This small molecule binds to this protein.
Small molecule (SMILES): OC[C@H]1O[C@@H](O[C@@H]2[C@@H](O)[C@H](O)O[C@H](CO)[C@H]2O)[C@H](O)[C@@H](O)[C@@H]1O

Binding-site contacts:
Ligand atom O3 contacts residue SER138 of chain 1.E at 3.3 Å (h-bond).
Ligand atom C4 contacts residue SER138 of chain 1.E at 3.2 Å.
Ligand atom C2 contacts residue TYR166 of chain 1.E at 3.3 Å (hydrophobic).
Ligand atom C6 contacts residue ASP139 of chain 1.E at 4.3 Å.
Ligand atom O5 contacts residue GLU172 of chain 1.E at 3.6 Å (salt-bridge).
Ligand atom O1 contacts residue GLU172 of chain 1.E at 2.4 Å (salt-bridge).
Ligand atom C1 contacts residue GLU172 of chain 1.E at 3.3 Å.
Ligand atom O2 contacts residue PHE237 of chain 1.E at 4.2 Å.
Ligand atom C3 contacts residue PHE237 of chain 1.E at 3.7 Å (hydrophobic).
Ligand atom O3 contacts residue ALA137 of chain 1.E at 4.3 Å.
Ligand atom O6 contacts residue ASP139 of chain 1.E at 4.4 Å.
Ligand atom C4 contacts residue ARG104 of chain 1.E at 3.4 Å.
Ligand atom C2 contacts residue PHE237 of chain 1.E at 4.4 Å (hydrophobic).
Ligand atom O3 contacts residue ARG104 of chain 1.E at 3.8 Å.
Ligand atom C5 contacts residue SER138 of chain 1.E at 4.2 Å.
Ligand atom O2 contacts residue TYR166 of chain 1.E at 2.6 Å (h-bond).
Ligand atom O3 contacts residue TYR166 of chain 1.E at 3.3 Å (h-bond).
Ligand atom C6 contacts residue SER138 of chain 1.E at 4.1 Å.
Ligand atom C1 contacts residue SER138 of chain 1.E at 4.2 Å.
Ligand atom C2 contacts residue TRP165 of chain 1.E at 4.2 Å (hydrophobic).
Ligand atom O5 contacts residue ASP139 of chain 1.E at 4.0 Å.
Ligand atom O4 contacts residue ARG104 of chain 1.E at 3.2 Å (salt-bridge).
Ligand atom O2 contacts residue TRP165 of chain 1.E at 4.2 Å.
Ligand atom O3 contacts residue PHE237 of chain 1.E at 4.0 Å.
Ligand atom C4 contacts residue ASP139 of chain 1.E at 4.0 Å.
Ligand atom C3 contacts residue SER138 of chain 1.E at 4.2 Å.
Ligand atom O2 contacts residue SER138 of chain 1.E at 3.4 Å (h-bond).
Ligand atom O4 contacts residue SER138 of chain 1.E at 3.4 Å (h-bond).
Ligand atom C2 contacts residue SER138 of chain 1.E at 3.8 Å.
Ligand atom O1 contacts residue TRP165 of chain 1.E at 3.6 Å.
Ligand atom O4 contacts residue PHE237 of chain 1.E at 4.4 Å.
Ligand atom O2 contacts residue GLY167 of chain 1.E at 3.3 Å.
Ligand atom C3 contacts residue TYR166 of chain 1.E at 3.9 Å (hydrophobic).
Ligand atom O4 contacts residue ASP139 of chain 1.E at 3.7 Å.
Ligand atom C3 contacts residue ARG104 of chain 1.E at 4.2 Å.
Ligand atom C1 contacts residue TYR166 of chain 1.E at 3.8 Å (hydrophobic).

Sequence of chain 1.E:
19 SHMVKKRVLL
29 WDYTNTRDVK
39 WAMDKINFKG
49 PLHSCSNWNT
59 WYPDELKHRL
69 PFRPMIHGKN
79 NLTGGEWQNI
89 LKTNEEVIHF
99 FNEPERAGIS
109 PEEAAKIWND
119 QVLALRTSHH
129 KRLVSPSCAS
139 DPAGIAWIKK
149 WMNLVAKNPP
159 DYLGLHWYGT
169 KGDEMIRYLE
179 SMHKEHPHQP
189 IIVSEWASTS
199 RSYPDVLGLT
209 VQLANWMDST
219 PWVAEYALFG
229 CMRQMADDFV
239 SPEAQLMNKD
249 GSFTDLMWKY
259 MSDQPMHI